Binding-site contacts:
Ligand atom C3 contacts residue TRP64 of chain 1.B at 3.6 Å (hydrophobic).
Ligand atom O2 contacts residue ALA65 of chain 1.B at 3.3 Å.
Ligand atom O3 contacts residue ARG68 of chain 1.B at 3.1 Å (salt-bridge).
Ligand atom O2 contacts residue MET332 of chain 1.B at 4.0 Å.
Ligand atom O6 contacts residue PRO156 of chain 1.B at 3.3 Å.
Ligand atom C6 contacts residue GLU155 of chain 1.B at 3.5 Å.
Ligand atom C2 contacts residue GLU113 of chain 1.B at 3.4 Å.
Ligand atom C2 contacts residue LYS17 of chain 1.B at 3.7 Å.
Ligand atom O2 contacts residue TRP232 of chain 1.B at 4.0 Å.
Ligand atom C2 contacts residue ASP67 of chain 1.B at 3.4 Å.
Ligand atom C4 contacts residue TRP342 of chain 1.B at 3.6 Å (hydrophobic).
Ligand atom C6 contacts residue TRP342 of chain 1.B at 3.7 Å (hydrophobic).
Ligand atom O4 contacts residue ARG68 of chain 1.B at 2.9 Å (salt-bridge).
Ligand atom C1 contacts residue LYS17 of chain 1.B at 3.6 Å.
Ligand atom O3 contacts residue ASP67 of chain 1.B at 2.7 Å (salt-bridge).
Ligand atom C1 contacts residue TRP232 of chain 1.B at 3.6 Å (hydrophobic).
Ligand atom O5 contacts residue TYR157 of chain 1.B at 3.2 Å.
Ligand atom O2 contacts residue TRP64 of chain 1.B at 3.3 Å (h-bond).
Ligand atom O2 contacts residue ASP67 of chain 1.B at 2.8 Å (salt-bridge).
Ligand atom C1 contacts residue TYR157 of chain 1.B at 3.5 Å (hydrophobic).
Ligand atom C4 contacts residue ARG68 of chain 1.B at 3.8 Å.
Ligand atom O5 contacts residue TRP232 of chain 1.B at 3.9 Å.
Ligand atom O3 contacts residue TRP342 of chain 1.B at 3.9 Å.
Ligand atom O3 contacts residue TRP64 of chain 1.B at 3.3 Å (h-bond).
Ligand atom O1 contacts residue LYS17 of chain 1.B at 3.0 Å (salt-bridge).
Ligand atom O1 contacts residue ASP16 of chain 1.B at 2.9 Å (salt-bridge).
Ligand atom C3 contacts residue ASP67 of chain 1.B at 3.5 Å.
Ligand atom C2 contacts residue TRP342 of chain 1.B at 4.0 Å (hydrophobic).
Ligand atom C1 contacts residue ASP16 of chain 1.B at 3.6 Å.
Ligand atom C6 contacts residue PRO156 of chain 1.B at 3.8 Å (hydrophobic).
Ligand atom O6 contacts residue TYR157 of chain 1.B at 3.2 Å (h-bond).
Ligand atom C2 contacts residue TRP232 of chain 1.B at 3.7 Å (hydrophobic).
Ligand atom C6 contacts residue TYR157 of chain 1.B at 3.9 Å (hydrophobic).
Ligand atom O6 contacts residue PHE158 of chain 1.B at 4.0 Å.
Ligand atom O1 contacts residue ASN14 of chain 1.B at 3.6 Å (h-bond).
Ligand atom O3 contacts residue ALA65 of chain 1.B at 3.3 Å.
Ligand atom O3 contacts residue GLU113 of chain 1.B at 3.7 Å.
Ligand atom O2 contacts residue LYS17 of chain 1.B at 2.7 Å (salt-bridge).
Ligand atom O6 contacts residue GLU155 of chain 1.B at 2.8 Å (salt-bridge).
Ligand atom O2 contacts residue GLU113 of chain 1.B at 2.8 Å (salt-bridge).

Sequence of chain 1.B:
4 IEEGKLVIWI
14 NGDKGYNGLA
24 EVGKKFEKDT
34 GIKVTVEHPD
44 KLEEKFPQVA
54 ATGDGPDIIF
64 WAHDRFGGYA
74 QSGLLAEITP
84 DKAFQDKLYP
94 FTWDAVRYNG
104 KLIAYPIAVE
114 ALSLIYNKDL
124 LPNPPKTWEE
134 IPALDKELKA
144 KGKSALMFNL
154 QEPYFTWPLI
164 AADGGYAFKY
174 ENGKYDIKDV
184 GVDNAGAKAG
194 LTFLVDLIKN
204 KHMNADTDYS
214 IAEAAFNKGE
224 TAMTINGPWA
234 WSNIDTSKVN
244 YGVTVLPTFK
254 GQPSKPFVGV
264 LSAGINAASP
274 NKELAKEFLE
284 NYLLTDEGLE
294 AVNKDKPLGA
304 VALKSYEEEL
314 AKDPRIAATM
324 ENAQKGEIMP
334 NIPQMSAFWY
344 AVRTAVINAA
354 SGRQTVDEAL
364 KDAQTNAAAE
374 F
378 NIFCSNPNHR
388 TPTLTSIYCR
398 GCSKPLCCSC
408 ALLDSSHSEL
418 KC

A protein and the small-molecule ligand that binds it are described below.
Small molecule (SMILES): OC[C@H]1O[C@H](O[C@H]2[C@H](O)[C@@H](O)[C@@H](O)O[C@@H]2CO)[C@H](O)[C@@H](O)[C@@H]1O